Binding-site contacts:
Ligand atom O4 contacts residue CYS42 of chain 1.A at 4.4 Å.
Ligand atom C3 contacts residue THR22 of chain 1.A at 4.0 Å.
Ligand atom C1 contacts residue ASN20 of chain 1.A at 1.4 Å.
Ligand atom C7 contacts residue ASN20 of chain 1.A at 3.5 Å.
Ligand atom C6 contacts residue CYS42 of chain 1.A at 4.4 Å (hydrophobic).
Ligand atom O7 contacts residue ASN20 of chain 1.A at 3.6 Å.
Ligand atom O3 contacts residue THR22 of chain 1.A at 4.4 Å.
Ligand atom C1 contacts residue PHE25 of chain 1.A at 4.3 Å (hydrophobic).
Ligand atom C2 contacts residue ASN20 of chain 1.A at 2.5 Å.
Ligand atom C1 contacts residue THR22 of chain 1.A at 4.2 Å.
Ligand atom C4 contacts residue ASP43 of chain 1.A at 3.7 Å.
Ligand atom C6 contacts residue CYS26 of chain 1.A at 3.8 Å (hydrophobic).
Ligand atom C5 contacts residue PHE25 of chain 1.A at 4.4 Å (hydrophobic).
Ligand atom C6 contacts residue PHE25 of chain 1.A at 4.0 Å (hydrophobic).
Ligand atom C6 contacts residue PHE25 of chain 1.A at 3.9 Å (hydrophobic).
Ligand atom C3 contacts residue ASP43 of chain 1.A at 3.6 Å.
Ligand atom C4 contacts residue CYS42 of chain 1.A at 4.2 Å (hydrophobic).
Ligand atom C7 contacts residue THR22 of chain 1.A at 3.6 Å.
Ligand atom C5 contacts residue PHE25 of chain 1.A at 3.8 Å (hydrophobic).
Ligand atom C5 contacts residue HIS41 of chain 1.A at 4.3 Å.
Ligand atom O5 contacts residue ASN20 of chain 1.A at 2.4 Å (h-bond).
Ligand atom C3 contacts residue ASN20 of chain 1.A at 3.8 Å.
Ligand atom C6 contacts residue HIS41 of chain 1.A at 4.0 Å.
Ligand atom O3 contacts residue SER44 of chain 1.A at 3.6 Å.
Ligand atom C5 contacts residue ASN20 of chain 1.A at 3.7 Å.
Ligand atom C4 contacts residue HIS41 of chain 1.A at 3.5 Å.
Ligand atom C4 contacts residue ASN20 of chain 1.A at 4.3 Å.
Ligand atom N2 contacts residue ASN20 of chain 1.A at 2.8 Å (h-bond).
Ligand atom O3 contacts residue ASP43 of chain 1.A at 2.6 Å (salt-bridge).
Ligand atom O4 contacts residue HIS41 of chain 1.A at 2.7 Å (h-bond).
Ligand atom N2 contacts residue THR22 of chain 1.A at 2.9 Å (h-bond).
Ligand atom O4 contacts residue ASP43 of chain 1.A at 4.0 Å.
Ligand atom C8 contacts residue THR21 of chain 1.A at 3.7 Å.
Ligand atom C3 contacts residue SER44 of chain 1.A at 4.0 Å.
Ligand atom C2 contacts residue THR22 of chain 1.A at 3.9 Å.
Ligand atom O5 contacts residue PHE25 of chain 1.A at 3.9 Å.
Ligand atom C8 contacts residue THR22 of chain 1.A at 3.4 Å.

This protein binds this small molecule.
Small molecule (SMILES): CC(=O)N[C@H]1[C@H](O[C@H]2[C@H](O)[C@@H](NC(C)=O)CO[C@@H]2CO[C@@H]2O[C@@H](C)[C@@H](O)[C@@H](O)[C@@H]2O)O[C@H](CO)[C@@H](O)[C@@H]1O

Sequence of chain 1.A:
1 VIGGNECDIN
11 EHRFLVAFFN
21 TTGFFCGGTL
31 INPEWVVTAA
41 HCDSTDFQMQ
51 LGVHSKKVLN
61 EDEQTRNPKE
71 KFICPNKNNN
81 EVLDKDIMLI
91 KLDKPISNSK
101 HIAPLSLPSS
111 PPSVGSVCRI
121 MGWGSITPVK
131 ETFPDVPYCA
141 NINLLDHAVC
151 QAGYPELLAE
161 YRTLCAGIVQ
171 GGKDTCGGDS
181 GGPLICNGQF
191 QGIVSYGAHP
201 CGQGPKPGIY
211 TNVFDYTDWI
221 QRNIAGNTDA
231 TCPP